This small molecule binds to this protein.
Small molecule (SMILES): CC(=O)N[C@H]1[C@H](O[C@H]2[C@H](O)[C@@H](NC(C)=O)CO[C@@H]2CO)O[C@H](CO)[C@@H](O[C@@H]2O[C@H](CO)[C@@H](O[C@@H]3O[C@H](CO)[C@@H](O[C@@H]4O[C@H](CO)[C@@H](O[C@@H]5O[C@H](CO)[C@@H](O)[C@H](O)[C@@H]5O)[C@H](O)[C@@H]4O)[C@H](O)[C@@H]3O)[C@H](O)[C@@H]2O)[C@@H]1O

Sequence of chain 1.A:
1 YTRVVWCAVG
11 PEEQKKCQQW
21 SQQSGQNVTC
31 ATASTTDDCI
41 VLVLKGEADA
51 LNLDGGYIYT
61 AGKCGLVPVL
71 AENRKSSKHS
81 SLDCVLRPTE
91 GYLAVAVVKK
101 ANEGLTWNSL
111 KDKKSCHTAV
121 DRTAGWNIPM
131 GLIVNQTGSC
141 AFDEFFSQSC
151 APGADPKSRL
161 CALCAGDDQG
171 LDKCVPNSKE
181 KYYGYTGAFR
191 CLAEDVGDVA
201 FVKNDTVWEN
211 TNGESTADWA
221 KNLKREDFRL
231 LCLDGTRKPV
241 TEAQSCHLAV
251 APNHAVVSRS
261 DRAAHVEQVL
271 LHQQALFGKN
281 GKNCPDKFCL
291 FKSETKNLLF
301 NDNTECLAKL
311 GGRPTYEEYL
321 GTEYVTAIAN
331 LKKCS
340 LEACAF

Binding-site contacts:
Ligand atom C5 contacts residue TRP208 of chain 1.A at 3.6 Å (hydrophobic).
Ligand atom C8 contacts residue GLU214 of chain 1.A at 3.9 Å.
Ligand atom O6 contacts residue ASP205 of chain 1.A at 2.8 Å (salt-bridge).
Ligand atom C6 contacts residue TRP208 of chain 1.A at 3.7 Å (hydrophobic).
Ligand atom O5 contacts residue TRP208 of chain 1.A at 3.7 Å.
Ligand atom C7 contacts residue TRP208 of chain 1.A at 4.0 Å (hydrophobic).
Ligand atom C6 contacts residue ASP205 of chain 1.A at 3.7 Å.
Ligand atom C2 contacts residue ASN204 of chain 1.A at 2.4 Å.
Ligand atom O5 contacts residue ASN204 of chain 1.A at 2.3 Å (h-bond).
Ligand atom O6 contacts residue SER77 of chain 1.A at 3.9 Å.
Ligand atom C8 contacts residue TRP208 of chain 1.A at 4.2 Å (hydrophobic).
Ligand atom C4 contacts residue ASN204 of chain 1.A at 4.2 Å.
Ligand atom C7 contacts residue LEU93 of chain 1.A at 4.1 Å (hydrophobic).
Ligand atom O6 contacts residue SER76 of chain 1.A at 4.3 Å.
Ligand atom C8 contacts residue GLN244 of chain 1.A at 3.9 Å.
Ligand atom O5 contacts residue ASP205 of chain 1.A at 3.4 Å (salt-bridge).
Ligand atom C8 contacts residue LEU93 of chain 1.A at 4.2 Å (hydrophobic).
Ligand atom C1 contacts residue ASN204 of chain 1.A at 1.4 Å.
Ligand atom C8 contacts residue ARG225 of chain 1.A at 4.0 Å.
Ligand atom C1 contacts residue TRP208 of chain 1.A at 3.7 Å (hydrophobic).
Ligand atom C6 contacts residue SER76 of chain 1.A at 4.5 Å.
Ligand atom C1 contacts residue ASP205 of chain 1.A at 4.2 Å.
Ligand atom O7 contacts residue LEU93 of chain 1.A at 3.9 Å.
Ligand atom C7 contacts residue ASN204 of chain 1.A at 3.4 Å.
Ligand atom C8 contacts residue ALA243 of chain 1.A at 4.4 Å (hydrophobic).
Ligand atom C5 contacts residue ASN204 of chain 1.A at 3.6 Å.
Ligand atom O6 contacts residue GLU209 of chain 1.A at 3.9 Å.
Ligand atom C3 contacts residue ASN204 of chain 1.A at 3.8 Å.
Ligand atom C5 contacts residue ASP205 of chain 1.A at 4.0 Å.
Ligand atom O7 contacts residue ASN204 of chain 1.A at 3.6 Å.
Ligand atom C6 contacts residue GLU209 of chain 1.A at 4.3 Å.
Ligand atom N2 contacts residue ASN204 of chain 1.A at 2.8 Å (h-bond).
Ligand atom O7 contacts residue TRP208 of chain 1.A at 3.4 Å.